Sequence of chain 1.B:
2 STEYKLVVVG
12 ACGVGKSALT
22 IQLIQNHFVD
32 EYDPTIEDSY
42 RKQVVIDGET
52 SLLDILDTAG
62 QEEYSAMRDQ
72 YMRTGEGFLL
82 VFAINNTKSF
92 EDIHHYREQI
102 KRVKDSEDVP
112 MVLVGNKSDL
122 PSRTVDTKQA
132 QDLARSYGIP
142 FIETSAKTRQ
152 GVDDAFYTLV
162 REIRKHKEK

A small-molecule ligand and the protein it binds are described below.
Small molecule (SMILES): CCC(=O)N1CCN(c2ncnc3cc(-c4c(C)ccc5[nH]ncc45)c(Cl)cc23)CC1

Binding-site contacts:
Ligand atom C7 contacts residue GOL1 of chain 1.I at 3.0 Å.
Ligand atom C14 contacts residue ASP70 of chain 1.B at 3.6 Å.
Ligand atom N2 contacts residue TYR97 of chain 1.B at 3.4 Å (h-bond).
Ligand atom C8 contacts residue GOL1 of chain 1.I at 3.1 Å.
Ligand atom N contacts residue ALA60 of chain 1.B at 3.3 Å (h-bond).
Ligand atom C4 contacts residue TYR97 of chain 1.B at 3.1 Å (hydrophobic).
Ligand atom C contacts residue PRO35 of chain 1.B at 3.5 Å (hydrophobic).
Ligand atom C15 contacts residue ARG103 of chain 1.B at 3.5 Å.
Ligand atom CL contacts residue ARG69 of chain 1.B at 3.5 Å.
Ligand atom C22 contacts residue GLY61 of chain 1.B at 3.4 Å.
Ligand atom N5 contacts residue TYR65 of chain 1.B at 3.3 Å.
Ligand atom C16 contacts residue GOL1 of chain 1.I at 3.4 Å.
Ligand atom C contacts residue CYS13 of chain 1.B at 1.8 Å (hydrophobic).
Ligand atom N5 contacts residue ASP70 of chain 1.B at 3.4 Å (salt-bridge).
Ligand atom N4 contacts residue ARG103 of chain 1.B at 3.2 Å (salt-bridge).
Ligand atom C1 contacts residue CYS13 of chain 1.B at 2.6 Å (hydrophobic).
Ligand atom N3 contacts residue HIS96 of chain 1.B at 3.1 Å (h-bond).
Ligand atom C4 contacts residue GLY11 of chain 1.B at 3.6 Å.
Ligand atom N5 contacts residue SER66 of chain 1.B at 3.4 Å (h-bond).
Ligand atom C2 contacts residue CYS13 of chain 1.B at 3.4 Å (hydrophobic).
Ligand atom O contacts residue LYS17 of chain 1.B at 3.0 Å (salt-bridge).
Ligand atom N4 contacts residue TYR65 of chain 1.B at 3.6 Å.
Ligand atom C15 contacts residue ASP70 of chain 1.B at 3.2 Å.
Ligand atom C6 contacts residue GLU63 of chain 1.B at 3.6 Å.
Ligand atom C12 contacts residue TYR97 of chain 1.B at 3.5 Å (hydrophobic).
Ligand atom N3 contacts residue GOL1 of chain 1.I at 2.4 Å (h-bond).
Ligand atom C13 contacts residue MET73 of chain 1.B at 3.5 Å (hydrophobic).
Ligand atom C22 contacts residue ALA60 of chain 1.B at 3.3 Å (hydrophobic).
Ligand atom C6 contacts residue GOL1 of chain 1.I at 3.3 Å.
Ligand atom N5 contacts residue GOL1 of chain 1.I at 3.6 Å (h-bond).
Ligand atom O contacts residue CYS13 of chain 1.B at 3.4 Å.
Ligand atom C3 contacts residue ALA60 of chain 1.B at 3.4 Å (hydrophobic).
Ligand atom N2 contacts residue GLU63 of chain 1.B at 3.6 Å.
Ligand atom C13 contacts residue GLN100 of chain 1.B at 3.5 Å.
Ligand atom C20 contacts residue TYR97 of chain 1.B at 3.6 Å (hydrophobic).
Ligand atom C5 contacts residue TYR97 of chain 1.B at 3.5 Å (hydrophobic).
Ligand atom CL contacts residue MET73 of chain 1.B at 3.5 Å.
Ligand atom N4 contacts residue ASP70 of chain 1.B at 2.3 Å (salt-bridge).
Ligand atom C14 contacts residue MET73 of chain 1.B at 3.5 Å (hydrophobic).
Ligand atom C21 contacts residue GLN62 of chain 1.B at 3.5 Å.